Binding-site contacts:
Ligand atom C5 contacts residue GLY434 of chain 1.A at 3.5 Å.
Ligand atom O2 contacts residue GLY430 of chain 1.A at 3.6 Å (h-bond).
Ligand atom O3 contacts residue ARG432 of chain 1.A at 2.7 Å (salt-bridge).
Ligand atom P2 contacts residue THR349 of chain 1.A at 3.6 Å.
Ligand atom O3 contacts residue GLY430 of chain 1.A at 3.2 Å.
Ligand atom P2 contacts residue SER353 of chain 1.A at 3.6 Å.
Ligand atom O6P contacts residue THR348 of chain 1.A at 2.5 Å (h-bond).
Ligand atom O4 contacts residue TYR437 of chain 1.A at 2.9 Å (h-bond).
Ligand atom C6 contacts residue THR438 of chain 1.A at 3.5 Å.
Ligand atom C3 contacts residue ARG432 of chain 1.A at 3.3 Å.
Ligand atom O6 contacts residue THR349 of chain 1.A at 3.1 Å (h-bond).
Ligand atom C6 contacts residue SER353 of chain 1.A at 3.8 Å.
Ligand atom P2 contacts residue THR348 of chain 1.A at 3.5 Å.
Ligand atom O5P contacts residue THR349 of chain 1.A at 3.4 Å (h-bond).
Ligand atom O5P contacts residue THR350 of chain 1.A at 2.7 Å (h-bond).
Ligand atom O6P contacts residue ARG352 of chain 1.A at 3.8 Å.
Ligand atom O2P contacts residue ARG405 of chain 1.A at 2.5 Å (salt-bridge).
Ligand atom O5P contacts residue THR348 of chain 1.A at 3.7 Å.
Ligand atom O4P contacts residue GLY436 of chain 1.A at 2.9 Å (h-bond).
Ligand atom O6P contacts residue SER353 of chain 1.A at 2.7 Å (h-bond).
Ligand atom O1P contacts residue GLY434 of chain 1.A at 2.9 Å (h-bond).
Ligand atom P1 contacts residue ARG405 of chain 1.A at 3.6 Å.
Ligand atom O4 contacts residue GLY436 of chain 1.A at 3.8 Å.
Ligand atom O4P contacts residue SER435 of chain 1.A at 3.7 Å.
Ligand atom O3 contacts residue TRP398 of chain 1.A at 3.6 Å.
Ligand atom O6 contacts residue THR348 of chain 1.A at 3.6 Å.
Ligand atom C4 contacts residue GLY434 of chain 1.A at 3.3 Å.
Ligand atom O5P contacts residue SER435 of chain 1.A at 3.5 Å.
Ligand atom O1 contacts residue GLY434 of chain 1.A at 3.7 Å.
Ligand atom O4 contacts residue GLY434 of chain 1.A at 2.6 Å (h-bond).
Ligand atom C1 contacts residue ARG405 of chain 1.A at 3.8 Å.
Ligand atom O1P contacts residue PRO433 of chain 1.A at 3.6 Å.
Ligand atom O4 contacts residue THR438 of chain 1.A at 3.5 Å (h-bond).
Ligand atom O4P contacts residue SER353 of chain 1.A at 3.6 Å.
Ligand atom O2 contacts residue LEU347 of chain 1.A at 3.4 Å.
Ligand atom O3P contacts residue ARG405 of chain 1.A at 2.6 Å (salt-bridge).
Ligand atom O5 contacts residue LEU347 of chain 1.A at 3.7 Å.
Ligand atom C6 contacts residue LEU347 of chain 1.A at 3.5 Å (hydrophobic).
Ligand atom O3P contacts residue TRP398 of chain 1.A at 2.7 Å (h-bond).
Ligand atom C3 contacts residue GLY434 of chain 1.A at 3.5 Å.

Sequence of chain 1.A:
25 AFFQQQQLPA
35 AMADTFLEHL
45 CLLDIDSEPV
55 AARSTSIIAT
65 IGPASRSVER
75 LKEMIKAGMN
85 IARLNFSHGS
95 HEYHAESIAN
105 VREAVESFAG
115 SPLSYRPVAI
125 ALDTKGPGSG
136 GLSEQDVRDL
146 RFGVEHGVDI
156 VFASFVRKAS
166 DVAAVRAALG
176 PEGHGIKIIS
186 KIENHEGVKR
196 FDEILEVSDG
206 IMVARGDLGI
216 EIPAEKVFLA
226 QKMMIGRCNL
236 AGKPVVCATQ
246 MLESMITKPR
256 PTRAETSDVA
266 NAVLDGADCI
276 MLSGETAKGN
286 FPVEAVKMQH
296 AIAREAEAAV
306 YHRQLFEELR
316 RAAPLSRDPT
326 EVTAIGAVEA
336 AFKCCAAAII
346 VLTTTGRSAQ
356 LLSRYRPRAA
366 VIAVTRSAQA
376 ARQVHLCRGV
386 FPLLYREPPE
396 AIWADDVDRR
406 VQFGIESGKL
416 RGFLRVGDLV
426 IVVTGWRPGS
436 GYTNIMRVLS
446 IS

A small-molecule ligand and the protein it binds are described below.
Small molecule (SMILES): O=P(O)(O)OC[C@H]1O[C@](O)(COP(=O)(O)O)[C@@H](O)[C@@H]1O